This protein binds this small molecule.
Small molecule (SMILES): CC(=O)N[C@H]1[C@H](O[C@H]2[C@H](O)[C@@H](NC(C)=O)CO[C@@H]2CO)O[C@H](CO)[C@@H](O)[C@@H]1O

Binding-site contacts:
Ligand atom C8 contacts residue TYR99 of chain 1.B at 4.1 Å (hydrophobic).
Ligand atom O5 contacts residue LEU46 of chain 1.B at 3.2 Å.
Ligand atom O5 contacts residue ASN96 of chain 1.B at 2.4 Å (h-bond).
Ligand atom C5 contacts residue LEU46 of chain 1.B at 4.4 Å (hydrophobic).
Ligand atom C1 contacts residue TYR99 of chain 1.B at 3.6 Å (hydrophobic).
Ligand atom C5 contacts residue ASN96 of chain 1.B at 3.7 Å.
Ligand atom C1 contacts residue THR98 of chain 1.B at 4.0 Å.
Ligand atom C1 contacts residue ASN96 of chain 1.B at 1.4 Å.
Ligand atom C6 contacts residue LEU46 of chain 1.B at 4.4 Å (hydrophobic).
Ligand atom O7 contacts residue ALA44 of chain 1.B at 4.2 Å.
Ligand atom O7 contacts residue ASN96 of chain 1.B at 3.3 Å (h-bond).
Ligand atom O5 contacts residue TYR99 of chain 1.B at 3.5 Å.
Ligand atom N2 contacts residue ASN96 of chain 1.B at 2.8 Å (h-bond).
Ligand atom C1 contacts residue LEU46 of chain 1.B at 3.8 Å (hydrophobic).
Ligand atom O6 contacts residue LEU46 of chain 1.B at 3.9 Å.
Ligand atom C3 contacts residue THR98 of chain 1.B at 4.1 Å.
Ligand atom C6 contacts residue TYR99 of chain 1.B at 3.7 Å (hydrophobic).
Ligand atom C8 contacts residue ASN96 of chain 1.B at 4.4 Å.
Ligand atom C2 contacts residue THR98 of chain 1.B at 4.1 Å.
Ligand atom C4 contacts residue ASN96 of chain 1.B at 4.2 Å.
Ligand atom C2 contacts residue ASN96 of chain 1.B at 2.4 Å.
Ligand atom C7 contacts residue ASN96 of chain 1.B at 3.2 Å.
Ligand atom N2 contacts residue THR98 of chain 1.B at 3.7 Å.
Ligand atom C3 contacts residue ASN96 of chain 1.B at 3.8 Å.
Ligand atom C5 contacts residue TYR99 of chain 1.B at 3.7 Å (hydrophobic).

Sequence of chain 1.B:
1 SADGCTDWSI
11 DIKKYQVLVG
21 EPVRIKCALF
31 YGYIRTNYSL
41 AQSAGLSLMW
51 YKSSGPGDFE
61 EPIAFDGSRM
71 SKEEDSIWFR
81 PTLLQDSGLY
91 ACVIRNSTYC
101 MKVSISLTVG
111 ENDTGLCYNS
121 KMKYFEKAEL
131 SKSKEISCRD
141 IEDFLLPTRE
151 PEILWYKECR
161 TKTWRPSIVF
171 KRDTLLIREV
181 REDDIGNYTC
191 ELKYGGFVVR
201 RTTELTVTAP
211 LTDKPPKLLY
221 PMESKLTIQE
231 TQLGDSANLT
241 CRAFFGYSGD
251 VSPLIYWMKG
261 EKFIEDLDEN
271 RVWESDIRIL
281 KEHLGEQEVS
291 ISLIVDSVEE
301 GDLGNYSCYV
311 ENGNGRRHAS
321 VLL